Sequence of chain 1.A:
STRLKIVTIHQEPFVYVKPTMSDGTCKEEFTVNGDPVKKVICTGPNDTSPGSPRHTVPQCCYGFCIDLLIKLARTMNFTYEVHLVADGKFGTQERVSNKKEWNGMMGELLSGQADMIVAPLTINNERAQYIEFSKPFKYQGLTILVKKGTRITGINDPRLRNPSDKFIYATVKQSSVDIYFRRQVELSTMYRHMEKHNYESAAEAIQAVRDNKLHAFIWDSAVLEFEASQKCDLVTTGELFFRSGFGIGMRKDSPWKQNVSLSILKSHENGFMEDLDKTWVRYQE

The protein below binds the small molecule below.
Small molecule (SMILES): NCC(=O)O

Binding-site contacts:
Ligand atom O contacts residue THR126 of chain 1.A at 2.9 Å (h-bond).
Ligand atom N contacts residue PHE92 of chain 1.A at 4.2 Å.
Ligand atom OXT contacts residue ARG131 of chain 1.A at 2.9 Å (salt-bridge).
Ligand atom CA contacts residue PRO124 of chain 1.A at 3.9 Å (hydrophobic).
Ligand atom O contacts residue SER180 of chain 1.A at 3.6 Å.
Ligand atom O contacts residue PHE92 of chain 1.A at 3.6 Å.
Ligand atom N contacts residue PHE250 of chain 1.A at 3.9 Å.
Ligand atom O contacts residue PRO124 of chain 1.A at 3.9 Å.
Ligand atom C contacts residue SER180 of chain 1.A at 3.2 Å.
Ligand atom CA contacts residue PHE92 of chain 1.A at 3.8 Å (hydrophobic).
Ligand atom OXT contacts residue PHE92 of chain 1.A at 3.0 Å.
Ligand atom N contacts residue PRO124 of chain 1.A at 3.0 Å (h-bond).
Ligand atom CA contacts residue ASP224 of chain 1.A at 3.4 Å.
Ligand atom C contacts residue ARG131 of chain 1.A at 3.5 Å.
Ligand atom OXT contacts residue SER180 of chain 1.A at 2.8 Å (h-bond).
Ligand atom C contacts residue PHE92 of chain 1.A at 3.4 Å (hydrophobic).
Ligand atom CA contacts residue SER180 of chain 1.A at 3.4 Å.
Ligand atom CA contacts residue THR126 of chain 1.A at 3.7 Å.
Ligand atom CA contacts residue TRP223 of chain 1.A at 3.8 Å (hydrophobic).
Ligand atom N contacts residue SER180 of chain 1.A at 3.8 Å.
Ligand atom C contacts residue PRO124 of chain 1.A at 4.3 Å (hydrophobic).
Ligand atom N contacts residue THR126 of chain 1.A at 2.8 Å (h-bond).
Ligand atom O contacts residue LEU125 of chain 1.A at 3.7 Å.
Ligand atom N contacts residue ASP224 of chain 1.A at 2.7 Å (salt-bridge).
Ligand atom C contacts residue THR126 of chain 1.A at 3.8 Å.
Ligand atom OXT contacts residue SER179 of chain 1.A at 3.5 Å.
Ligand atom O contacts residue ARG131 of chain 1.A at 2.8 Å (salt-bridge).